This small molecule binds to this protein.
Small molecule (SMILES): O=C[C@H](O)COP(=O)(O)O

Binding-site contacts:
Ligand atom O1 contacts residue CYS151 of chain 1.A at 2.5 Å (h-bond).
Ligand atom O3P contacts residue THR176 of chain 1.A at 4.4 Å.
Ligand atom C3 contacts residue HIS178 of chain 1.A at 4.3 Å.
Ligand atom O2P contacts residue THR211 of chain 1.A at 4.3 Å.
Ligand atom O2P contacts residue THR152 of chain 1.A at 3.1 Å (h-bond).
Ligand atom O3P contacts residue THR211 of chain 1.A at 2.8 Å (h-bond).
Ligand atom O4P contacts residue SER150 of chain 1.A at 4.3 Å.
Ligand atom C1 contacts residue THR152 of chain 1.A at 4.4 Å.
Ligand atom P contacts residue THR211 of chain 1.A at 3.6 Å.
Ligand atom O1P contacts residue HIS178 of chain 1.A at 3.3 Å (h-bond).
Ligand atom O3P contacts residue GLY212 of chain 1.A at 4.2 Å.
Ligand atom O2P contacts residue THR153 of chain 1.A at 4.5 Å.
Ligand atom O4P contacts residue ALA213 of chain 1.A at 4.4 Å.
Ligand atom O1 contacts residue THR152 of chain 1.A at 4.2 Å.
Ligand atom O1P contacts residue ARG234 of chain 1.A at 4.0 Å.
Ligand atom O2 contacts residue CYS151 of chain 1.A at 3.0 Å (h-bond).
Ligand atom P contacts residue THR152 of chain 1.A at 3.4 Å.
Ligand atom P contacts residue HIS178 of chain 1.A at 4.2 Å.
Ligand atom O3P contacts residue THR152 of chain 1.A at 2.4 Å (h-bond).
Ligand atom O2 contacts residue HIS178 of chain 1.A at 3.1 Å (h-bond).
Ligand atom O1P contacts residue THR152 of chain 1.A at 4.1 Å.
Ligand atom C1 contacts residue CYS151 of chain 1.A at 1.6 Å (hydrophobic).
Ligand atom O4P contacts residue GLY212 of chain 1.A at 2.7 Å (h-bond).
Ligand atom C2 contacts residue CYS151 of chain 1.A at 2.8 Å (hydrophobic).
Ligand atom O4P contacts residue THR211 of chain 1.A at 3.7 Å.
Ligand atom C2 contacts residue HIS178 of chain 1.A at 4.2 Å.
Ligand atom O2P contacts residue GLY212 of chain 1.A at 4.4 Å.
Ligand atom O1 contacts residue SER150 of chain 1.A at 3.2 Å.
Ligand atom O2P contacts residue SER150 of chain 1.A at 2.6 Å (h-bond).
Ligand atom C3 contacts residue CYS151 of chain 1.A at 3.6 Å (hydrophobic).
Ligand atom P contacts residue SER150 of chain 1.A at 3.9 Å.
Ligand atom C3 contacts residue ARG234 of chain 1.A at 4.3 Å.
Ligand atom O2 contacts residue ARG234 of chain 1.A at 4.2 Å.
Ligand atom O2P contacts residue CYS151 of chain 1.A at 3.4 Å (h-bond).
Ligand atom C1 contacts residue SER150 of chain 1.A at 4.4 Å.
Ligand atom O1P contacts residue CYS151 of chain 1.A at 3.4 Å (h-bond).
Ligand atom O3P contacts residue HIS178 of chain 1.A at 3.6 Å.
Ligand atom O2 contacts residue THR181 of chain 1.A at 3.8 Å.
Ligand atom P contacts residue GLY212 of chain 1.A at 3.8 Å.
Ligand atom P contacts residue CYS151 of chain 1.A at 4.0 Å.

Sequence of chain 1.A:
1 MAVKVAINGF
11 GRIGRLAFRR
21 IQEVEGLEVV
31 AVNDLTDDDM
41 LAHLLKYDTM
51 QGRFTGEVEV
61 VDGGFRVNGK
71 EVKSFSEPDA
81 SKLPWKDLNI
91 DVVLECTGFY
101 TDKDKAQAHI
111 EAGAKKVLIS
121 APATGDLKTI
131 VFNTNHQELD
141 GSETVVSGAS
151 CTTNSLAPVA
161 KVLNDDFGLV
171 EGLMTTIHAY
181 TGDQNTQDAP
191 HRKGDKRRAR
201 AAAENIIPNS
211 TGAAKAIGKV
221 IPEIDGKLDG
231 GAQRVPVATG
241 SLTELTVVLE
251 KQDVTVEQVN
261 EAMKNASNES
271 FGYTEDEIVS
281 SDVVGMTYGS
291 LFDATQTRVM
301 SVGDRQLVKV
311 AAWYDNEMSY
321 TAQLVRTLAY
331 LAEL